Sequence of chain 1.C:
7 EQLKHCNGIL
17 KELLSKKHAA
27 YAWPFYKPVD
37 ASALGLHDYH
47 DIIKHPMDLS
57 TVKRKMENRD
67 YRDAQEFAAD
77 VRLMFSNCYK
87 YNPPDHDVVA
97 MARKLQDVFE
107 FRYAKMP

A small-molecule ligand and the protein it binds are described below.
Small molecule (SMILES): CC(=O)Nc1cccc(-c2ccc3c(c2)[C@H](NC(=O)OC(C)C)C[C@H](C)N3C(C)=O)c1

Binding-site contacts:
Ligand atom C2 contacts residue ASP93 of chain 1.C at 3.7 Å.
Ligand atom C5 contacts residue ASN88 of chain 1.C at 3.5 Å.
Ligand atom C contacts residue VAL94 of chain 1.C at 4.0 Å (hydrophobic).
Ligand atom C21 contacts residue LEU40 of chain 1.C at 3.9 Å (hydrophobic).
Ligand atom C19 contacts residue TRP29 of chain 1.C at 3.9 Å (hydrophobic).
Ligand atom C7 contacts residue ASN88 of chain 1.C at 3.9 Å.
Ligand atom C9 contacts residue PHE31 of chain 1.C at 3.6 Å (hydrophobic).
Ligand atom C7 contacts residue TYR87 of chain 1.C at 4.1 Å (hydrophobic).
Ligand atom C13 contacts residue LEU40 of chain 1.C at 3.9 Å (hydrophobic).
Ligand atom C17 contacts residue TRP29 of chain 1.C at 3.5 Å (hydrophobic).
Ligand atom C18 contacts residue TRP29 of chain 1.C at 3.6 Å (hydrophobic).
Ligand atom C15 contacts residue LEU40 of chain 1.C at 4.1 Å (hydrophobic).
Ligand atom C16 contacts residue TRP29 of chain 1.C at 3.7 Å (hydrophobic).
Ligand atom C11 contacts residue PRO30 of chain 1.C at 3.5 Å (hydrophobic).
Ligand atom C9 contacts residue VAL94 of chain 1.C at 3.8 Å (hydrophobic).
Ligand atom C9 contacts residue PRO30 of chain 1.C at 4.0 Å (hydrophobic).
Ligand atom O1 contacts residue ASN88 of chain 1.C at 3.0 Å (h-bond).
Ligand atom C contacts residue TRP29 of chain 1.C at 4.0 Å (hydrophobic).
Ligand atom C8 contacts residue ASN88 of chain 1.C at 3.9 Å.
Ligand atom N contacts residue HIS92 of chain 1.C at 3.8 Å.
Ligand atom C11 contacts residue VAL35 of chain 1.C at 4.0 Å (hydrophobic).
Ligand atom C6 contacts residue ASN88 of chain 1.C at 3.3 Å.
Ligand atom C12 contacts residue PRO30 of chain 1.C at 3.2 Å (hydrophobic).
Ligand atom N1 contacts residue VAL94 of chain 1.C at 4.0 Å.
Ligand atom C21 contacts residue TRP29 of chain 1.C at 3.9 Å (hydrophobic).
Ligand atom C14 contacts residue LEU40 of chain 1.C at 3.8 Å (hydrophobic).
Ligand atom C7 contacts residue LEU42 of chain 1.C at 3.5 Å (hydrophobic).
Ligand atom N2 contacts residue LEU40 of chain 1.C at 3.8 Å.
Ligand atom C contacts residue PRO30 of chain 1.C at 3.8 Å (hydrophobic).
Ligand atom C17 contacts residue PRO30 of chain 1.C at 4.0 Å (hydrophobic).
Ligand atom C8 contacts residue VAL94 of chain 1.C at 3.9 Å (hydrophobic).
Ligand atom O contacts residue VAL94 of chain 1.C at 3.8 Å.
Ligand atom C7 contacts residue TYR45 of chain 1.C at 4.0 Å (hydrophobic).
Ligand atom O3 contacts residue HIS92 of chain 1.C at 4.0 Å.
Ligand atom C contacts residue MET97 of chain 1.C at 3.5 Å (hydrophobic).
Ligand atom O contacts residue HIS92 of chain 1.C at 3.8 Å.
Ligand atom C3 contacts residue HIS92 of chain 1.C at 3.6 Å.
Ligand atom C2 contacts residue HIS92 of chain 1.C at 3.6 Å.
Ligand atom C20 contacts residue TRP29 of chain 1.C at 4.1 Å (hydrophobic).
Ligand atom O1 contacts residue CYS84 of chain 1.C at 3.6 Å (h-bond).